The protein below binds the small molecule below.
Small molecule (SMILES): O=C(COc1ccc(F)cc1)c1ccc(O)c(O)c1O

Sequence of chain 1.A:
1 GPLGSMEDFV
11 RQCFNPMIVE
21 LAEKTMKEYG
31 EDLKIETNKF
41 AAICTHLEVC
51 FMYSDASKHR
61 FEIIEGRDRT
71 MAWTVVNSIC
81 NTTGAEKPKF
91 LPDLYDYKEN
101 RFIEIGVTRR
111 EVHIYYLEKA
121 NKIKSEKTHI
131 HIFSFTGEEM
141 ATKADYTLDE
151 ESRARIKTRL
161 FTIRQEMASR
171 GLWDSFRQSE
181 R

Binding-site contacts:
Ligand atom FAT contacts residue ARG69 of chain 1.A at 3.2 Å.
Ligand atom OAI contacts residue GLU104 of chain 1.A at 2.7 Å (salt-bridge).
Ligand atom OAH contacts residue MN1 of chain 1.F at 2.1 Å.
Ligand atom OAI contacts residue MN1 of chain 1.E at 2.3 Å.
Ligand atom CAE contacts residue MN1 of chain 1.F at 2.9 Å.
Ligand atom CAC contacts residue 4KN1 of chain 1.C at 3.8 Å.
Ligand atom CAD contacts residue MN1 of chain 1.F at 3.0 Å.
Ligand atom OAH contacts residue 4KN1 of chain 1.C at 4.0 Å.
Ligand atom OAI contacts residue ILE105 of chain 1.A at 3.5 Å (h-bond).
Ligand atom CAE contacts residue GLU65 of chain 1.A at 3.8 Å.
Ligand atom OAH contacts residue HIS46 of chain 1.A at 3.3 Å (h-bond).
Ligand atom CAO contacts residue ARG69 of chain 1.A at 3.4 Å.
Ligand atom FAT contacts residue LEU91 of chain 1.A at 3.1 Å.
Ligand atom CAF contacts residue GLU104 of chain 1.A at 3.5 Å.
Ligand atom CAA contacts residue 4KN1 of chain 1.C at 3.3 Å.
Ligand atom CAF contacts residue 4KN1 of chain 1.C at 2.9 Å.
Ligand atom OAH contacts residue MN1 of chain 1.E at 2.0 Å.
Ligand atom OAH contacts residue GLU104 of chain 1.A at 3.0 Å (salt-bridge).
Ligand atom CAQ contacts residue ARG69 of chain 1.A at 2.9 Å.
Ligand atom OAI contacts residue HIS46 of chain 1.A at 3.6 Å (h-bond).
Ligand atom OAG contacts residue MN1 of chain 1.F at 2.2 Å.
Ligand atom CAS contacts residue ARG69 of chain 1.A at 3.6 Å.
Ligand atom CAF contacts residue LYS119 of chain 1.A at 3.1 Å.
Ligand atom CAO contacts residue TYR29 of chain 1.A at 3.4 Å (hydrophobic).
Ligand atom OAK contacts residue 4KN1 of chain 1.C at 3.9 Å.
Ligand atom OAI contacts residue 4KN1 of chain 1.C at 2.5 Å.
Ligand atom OAI contacts residue LYS119 of chain 1.A at 2.5 Å (salt-bridge).
Ligand atom CAE contacts residue GLU104 of chain 1.A at 3.6 Å.
Ligand atom CAA contacts residue LYS119 of chain 1.A at 3.4 Å.
Ligand atom CAE contacts residue MN1 of chain 1.E at 3.0 Å.
Ligand atom FAT contacts residue PHE90 of chain 1.A at 3.7 Å.
Ligand atom CAQ contacts residue TYR29 of chain 1.A at 3.9 Å (hydrophobic).
Ligand atom CAD contacts residue GLU65 of chain 1.A at 3.7 Å.
Ligand atom CAD contacts residue 4KN1 of chain 1.C at 3.5 Å.
Ligand atom CAF contacts residue MN1 of chain 1.E at 3.1 Å.
Ligand atom OAG contacts residue 4KN1 of chain 1.C at 4.0 Å.
Ligand atom CAE contacts residue 4KN1 of chain 1.C at 3.5 Å.
Ligand atom OAG contacts residue GLU65 of chain 1.A at 3.0 Å (salt-bridge).
Ligand atom OAH contacts residue ASP93 of chain 1.A at 3.0 Å (salt-bridge).
Ligand atom OAH contacts residue GLU65 of chain 1.A at 3.2 Å (salt-bridge).